A small-molecule ligand and the protein it binds are described below.
Small molecule (SMILES): Cc1c(CN(C)C(=O)/C=C/c2cnc3c(c2)CCC(=O)N3)c2ccccc2n1C

Sequence of chain 4.A:
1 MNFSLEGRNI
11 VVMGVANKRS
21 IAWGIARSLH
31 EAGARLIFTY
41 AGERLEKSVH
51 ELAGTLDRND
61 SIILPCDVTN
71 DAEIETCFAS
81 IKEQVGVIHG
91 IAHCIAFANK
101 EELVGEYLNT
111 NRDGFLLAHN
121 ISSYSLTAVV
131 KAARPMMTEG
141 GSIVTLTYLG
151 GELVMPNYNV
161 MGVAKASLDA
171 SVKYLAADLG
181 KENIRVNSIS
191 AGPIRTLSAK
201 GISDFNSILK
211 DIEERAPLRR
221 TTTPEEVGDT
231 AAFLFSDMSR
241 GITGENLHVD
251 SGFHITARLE

Binding-site contacts:
Ligand atom C30 contacts residue TYR148 of chain 4.A at 3.8 Å (hydrophobic).
Ligand atom N44 contacts residue ALA98 of chain 4.A at 2.8 Å (h-bond).
Ligand atom C41 contacts residue LYS200 of chain 4.A at 3.7 Å.
Ligand atom C20 contacts residue TYR158 of chain 4.A at 3.6 Å (hydrophobic).
Ligand atom C25 contacts residue TYR158 of chain 4.A at 3.5 Å (hydrophobic).
Ligand atom C29 contacts residue TYR148 of chain 4.A at 3.6 Å (hydrophobic).
Ligand atom C25 contacts residue ILE202 of chain 4.A at 3.5 Å (hydrophobic).
Ligand atom C30 contacts residue PRO193 of chain 4.A at 3.8 Å (hydrophobic).
Ligand atom C39 contacts residue SER198 of chain 4.A at 3.1 Å.
Ligand atom C47 contacts residue PHE97 of chain 4.A at 3.8 Å (hydrophobic).
Ligand atom C27 contacts residue ILE202 of chain 4.A at 3.4 Å (hydrophobic).
Ligand atom C23 contacts residue ILE202 of chain 4.A at 3.9 Å (hydrophobic).
Ligand atom N44 contacts residue PHE97 of chain 4.A at 3.6 Å.
Ligand atom C31 contacts residue NAD1 of chain 4.B at 3.8 Å.
Ligand atom C34 contacts residue TYR158 of chain 4.A at 3.5 Å (hydrophobic).
Ligand atom N26 contacts residue ILE202 of chain 4.A at 3.4 Å.
Ligand atom C22 contacts residue ASN157 of chain 4.A at 3.6 Å.
Ligand atom N46 contacts residue PHE97 of chain 4.A at 3.5 Å.
Ligand atom C28 contacts residue ILE202 of chain 4.A at 3.4 Å (hydrophobic).
Ligand atom C45 contacts residue ALA98 of chain 4.A at 3.5 Å (hydrophobic).
Ligand atom O35 contacts residue TYR158 of chain 4.A at 2.7 Å (h-bond).
Ligand atom C31 contacts residue SER198 of chain 4.A at 3.7 Å.
Ligand atom C34 contacts residue NAD1 of chain 4.B at 3.6 Å.
Ligand atom C36 contacts residue SER198 of chain 4.A at 3.4 Å.
Ligand atom C21 contacts residue TYR158 of chain 4.A at 3.8 Å (hydrophobic).
Ligand atom N32 contacts residue NAD1 of chain 4.B at 3.9 Å.
Ligand atom C33 contacts residue TYR158 of chain 4.A at 3.5 Å (hydrophobic).
Ligand atom C33 contacts residue TYR148 of chain 4.A at 3.6 Å (hydrophobic).
Ligand atom C43 contacts residue PHE97 of chain 4.A at 3.8 Å (hydrophobic).
Ligand atom N46 contacts residue ALA98 of chain 4.A at 2.9 Å (h-bond).
Ligand atom C23 contacts residue TYR158 of chain 4.A at 3.8 Å (hydrophobic).
Ligand atom C24 contacts residue TYR158 of chain 4.A at 3.6 Å (hydrophobic).
Ligand atom O48 contacts residue PHE97 of chain 4.A at 3.4 Å.
Ligand atom C24 contacts residue ILE202 of chain 4.A at 3.5 Å (hydrophobic).
Ligand atom C33 contacts residue NAD1 of chain 4.B at 3.4 Å.
Ligand atom C47 contacts residue ALA98 of chain 4.A at 3.6 Å (hydrophobic).
Ligand atom O35 contacts residue NAD1 of chain 4.B at 2.7 Å (h-bond).
Ligand atom N32 contacts residue TYR158 of chain 4.A at 3.5 Å.
Ligand atom C30 contacts residue NAD1 of chain 4.B at 3.4 Å.
Ligand atom C22 contacts residue TYR158 of chain 4.A at 3.8 Å (hydrophobic).